Binding-site contacts:
Ligand atom C8 contacts residue PHE550 of chain 1.B at 3.6 Å (hydrophobic).
Ligand atom O5 contacts residue ARG216 of chain 1.B at 3.9 Å.
Ligand atom C5 contacts residue ASN552 of chain 1.B at 3.6 Å.
Ligand atom C4 contacts residue ASN552 of chain 1.B at 4.2 Å.
Ligand atom O5 contacts residue ASN552 of chain 1.B at 2.3 Å (h-bond).
Ligand atom C1 contacts residue ARG216 of chain 1.B at 4.3 Å.
Ligand atom C2 contacts residue ASN552 of chain 1.B at 2.5 Å.
Ligand atom N2 contacts residue ASN552 of chain 1.B at 2.9 Å (h-bond).
Ligand atom C2 contacts residue ARG216 of chain 1.B at 4.3 Å.
Ligand atom N2 contacts residue ARG216 of chain 1.B at 3.7 Å.
Ligand atom O5 contacts residue ASN218 of chain 1.B at 3.8 Å.
Ligand atom C1 contacts residue ASN552 of chain 1.B at 1.4 Å.
Ligand atom O6 contacts residue ASN218 of chain 1.B at 4.1 Å.
Ligand atom C1 contacts residue ASN218 of chain 1.B at 3.7 Å.
Ligand atom C3 contacts residue ASN552 of chain 1.B at 3.8 Å.
Ligand atom C7 contacts residue PHE550 of chain 1.B at 4.3 Å (hydrophobic).
Ligand atom O4 contacts residue ARG216 of chain 1.B at 4.3 Å.
Ligand atom C3 contacts residue ARG216 of chain 1.B at 4.1 Å.
Ligand atom C5 contacts residue ASN218 of chain 1.B at 4.5 Å.
Ligand atom C8 contacts residue ASN552 of chain 1.B at 4.3 Å.
Ligand atom C6 contacts residue ASN218 of chain 1.B at 4.3 Å.
Ligand atom C7 contacts residue ASN552 of chain 1.B at 4.0 Å.
Ligand atom C6 contacts residue ARG216 of chain 1.B at 4.2 Å.
Ligand atom O3 contacts residue ARG216 of chain 1.B at 4.3 Å.

The protein below binds the small molecule below.
Small molecule (SMILES): CC(=O)N[C@H]1[C@H](O[C@H]2[C@H](O)[C@@H](NC(C)=O)CO[C@@H]2CO)O[C@H](CO)[C@@H](O[C@@H]2O[C@H](CO)[C@@H](O)[C@H](O)[C@H]2NC(C)=O)[C@@H]1O

Sequence of chain 1.B:
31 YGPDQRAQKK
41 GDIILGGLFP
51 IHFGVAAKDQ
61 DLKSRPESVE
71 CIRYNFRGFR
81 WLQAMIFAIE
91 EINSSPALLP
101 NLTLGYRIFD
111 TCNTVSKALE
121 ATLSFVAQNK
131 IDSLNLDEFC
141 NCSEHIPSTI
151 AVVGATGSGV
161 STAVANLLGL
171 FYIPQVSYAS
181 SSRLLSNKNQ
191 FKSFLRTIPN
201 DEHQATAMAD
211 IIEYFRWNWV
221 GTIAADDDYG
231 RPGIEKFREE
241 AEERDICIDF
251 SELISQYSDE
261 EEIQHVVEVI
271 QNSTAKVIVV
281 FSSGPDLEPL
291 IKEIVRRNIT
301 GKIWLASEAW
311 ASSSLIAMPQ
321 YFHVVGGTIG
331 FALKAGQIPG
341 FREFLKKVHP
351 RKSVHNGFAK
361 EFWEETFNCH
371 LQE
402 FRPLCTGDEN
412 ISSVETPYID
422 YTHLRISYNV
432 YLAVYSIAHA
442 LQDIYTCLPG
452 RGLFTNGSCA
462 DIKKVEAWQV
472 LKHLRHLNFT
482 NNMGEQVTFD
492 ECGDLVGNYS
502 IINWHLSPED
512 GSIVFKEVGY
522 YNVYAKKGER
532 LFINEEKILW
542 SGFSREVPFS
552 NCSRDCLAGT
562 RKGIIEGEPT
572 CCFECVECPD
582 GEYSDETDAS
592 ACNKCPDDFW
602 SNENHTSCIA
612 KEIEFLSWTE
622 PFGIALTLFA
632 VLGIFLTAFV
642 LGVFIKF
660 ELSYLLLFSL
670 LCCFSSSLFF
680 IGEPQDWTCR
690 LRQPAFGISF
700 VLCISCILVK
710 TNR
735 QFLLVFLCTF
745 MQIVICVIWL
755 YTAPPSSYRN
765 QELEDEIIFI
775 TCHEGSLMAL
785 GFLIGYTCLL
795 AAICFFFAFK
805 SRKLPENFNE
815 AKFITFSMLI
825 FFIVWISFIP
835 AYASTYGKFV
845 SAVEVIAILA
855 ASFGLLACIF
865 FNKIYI